Sequence of chain 1.A:
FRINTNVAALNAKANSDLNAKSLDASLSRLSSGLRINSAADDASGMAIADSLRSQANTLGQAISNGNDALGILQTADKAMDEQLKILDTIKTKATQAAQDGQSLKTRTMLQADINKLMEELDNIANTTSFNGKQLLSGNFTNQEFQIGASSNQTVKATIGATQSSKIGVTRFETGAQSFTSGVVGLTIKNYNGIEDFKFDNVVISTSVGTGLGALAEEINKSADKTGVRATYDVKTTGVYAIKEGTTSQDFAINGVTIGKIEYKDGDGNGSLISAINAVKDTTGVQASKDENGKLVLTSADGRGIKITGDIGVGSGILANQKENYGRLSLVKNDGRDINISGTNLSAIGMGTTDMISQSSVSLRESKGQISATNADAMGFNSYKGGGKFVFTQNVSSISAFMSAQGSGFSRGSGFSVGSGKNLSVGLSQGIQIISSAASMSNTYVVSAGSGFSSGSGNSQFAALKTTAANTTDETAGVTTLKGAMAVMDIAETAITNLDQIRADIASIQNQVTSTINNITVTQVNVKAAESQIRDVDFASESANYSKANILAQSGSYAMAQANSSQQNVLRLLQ

A protein and the small-molecule ligand that binds it are described below.
Small molecule (SMILES): C[C@H](O)[C@H](N)[C@@H]1O[C@](O)(C(=O)O)C[C@H](O)[C@@H]1N

Binding-site contacts:
Ligand atom O6 contacts residue SER418 of chain 1.A at 2.4 Å (h-bond).
Ligand atom O8 contacts residue VAL419 of chain 1.A at 3.4 Å.
Ligand atom C2 contacts residue SER421 of chain 1.A at 4.2 Å.
Ligand atom O6 contacts residue VAL419 of chain 1.A at 3.9 Å.
Ligand atom C9 contacts residue ARG413 of chain 1.A at 3.3 Å.
Ligand atom C1 contacts residue SER415 of chain 1.A at 4.1 Å.
Ligand atom O1B contacts residue SER415 of chain 1.A at 3.9 Å.
Ligand atom C4 contacts residue SER418 of chain 1.A at 3.9 Å.
Ligand atom C1 contacts residue SER421 of chain 1.A at 4.4 Å.
Ligand atom O1A contacts residue GLY416 of chain 1.A at 3.6 Å.
Ligand atom O4 contacts residue SER418 of chain 1.A at 4.2 Å.
Ligand atom O1B contacts residue SER418 of chain 1.A at 2.6 Å (h-bond).
Ligand atom C3 contacts residue SER418 of chain 1.A at 2.7 Å.
Ligand atom C2 contacts residue VAL419 of chain 1.A at 3.6 Å (hydrophobic).
Ligand atom C2 contacts residue SER418 of chain 1.A at 1.4 Å.
Ligand atom C5 contacts residue VAL419 of chain 1.A at 4.5 Å (hydrophobic).
Ligand atom O1A contacts residue SER415 of chain 1.A at 3.7 Å.
Ligand atom O1A contacts residue ARG413 of chain 1.A at 4.5 Å.
Ligand atom C3 contacts residue SER421 of chain 1.A at 3.9 Å.
Ligand atom O8 contacts residue SER418 of chain 1.A at 3.7 Å.
Ligand atom O1B contacts residue ARG413 of chain 1.A at 2.8 Å (salt-bridge).
Ligand atom C3 contacts residue VAL419 of chain 1.A at 3.8 Å (hydrophobic).
Ligand atom C6 contacts residue SER418 of chain 1.A at 3.6 Å.
Ligand atom C8 contacts residue VAL419 of chain 1.A at 4.3 Å (hydrophobic).
Ligand atom O1B contacts residue SER412 of chain 1.A at 4.5 Å.
Ligand atom O1A contacts residue SER418 of chain 1.A at 2.3 Å (h-bond).
Ligand atom O1A contacts residue SER421 of chain 1.A at 3.6 Å.
Ligand atom C1 contacts residue ARG413 of chain 1.A at 4.0 Å.
Ligand atom C4 contacts residue GLY420 of chain 1.A at 4.2 Å.
Ligand atom C5 contacts residue SER418 of chain 1.A at 4.4 Å.
Ligand atom C3 contacts residue GLY420 of chain 1.A at 3.5 Å.
Ligand atom C1 contacts residue SER418 of chain 1.A at 1.7 Å.
Ligand atom C6 contacts residue VAL419 of chain 1.A at 3.6 Å (hydrophobic).